The small molecule below binds the protein below.
Small molecule (SMILES): CC(=O)N[C@@H]1[C@@H](O)[C@H](O)[C@@H](CO)O[C@H]1O

Binding-site contacts:
Ligand atom O7 contacts residue ASN324 of chain 1.C at 3.7 Å.
Ligand atom C3 contacts residue ASN324 of chain 1.C at 3.8 Å.
Ligand atom C4 contacts residue ASN324 of chain 1.C at 3.9 Å.
Ligand atom O6 contacts residue ASN324 of chain 1.C at 4.0 Å.
Ligand atom C2 contacts residue ASN324 of chain 1.C at 2.6 Å.
Ligand atom O5 contacts residue ASN324 of chain 1.C at 1.7 Å (h-bond).
Ligand atom C5 contacts residue ASN324 of chain 1.C at 3.1 Å.
Ligand atom C1 contacts residue ASN324 of chain 1.C at 1.4 Å.
Ligand atom N2 contacts residue ASN324 of chain 1.C at 3.4 Å (h-bond).
Ligand atom C7 contacts residue ASN324 of chain 1.C at 3.8 Å.
Ligand atom C6 contacts residue ASN324 of chain 1.C at 4.0 Å.

Sequence of chain 1.C:
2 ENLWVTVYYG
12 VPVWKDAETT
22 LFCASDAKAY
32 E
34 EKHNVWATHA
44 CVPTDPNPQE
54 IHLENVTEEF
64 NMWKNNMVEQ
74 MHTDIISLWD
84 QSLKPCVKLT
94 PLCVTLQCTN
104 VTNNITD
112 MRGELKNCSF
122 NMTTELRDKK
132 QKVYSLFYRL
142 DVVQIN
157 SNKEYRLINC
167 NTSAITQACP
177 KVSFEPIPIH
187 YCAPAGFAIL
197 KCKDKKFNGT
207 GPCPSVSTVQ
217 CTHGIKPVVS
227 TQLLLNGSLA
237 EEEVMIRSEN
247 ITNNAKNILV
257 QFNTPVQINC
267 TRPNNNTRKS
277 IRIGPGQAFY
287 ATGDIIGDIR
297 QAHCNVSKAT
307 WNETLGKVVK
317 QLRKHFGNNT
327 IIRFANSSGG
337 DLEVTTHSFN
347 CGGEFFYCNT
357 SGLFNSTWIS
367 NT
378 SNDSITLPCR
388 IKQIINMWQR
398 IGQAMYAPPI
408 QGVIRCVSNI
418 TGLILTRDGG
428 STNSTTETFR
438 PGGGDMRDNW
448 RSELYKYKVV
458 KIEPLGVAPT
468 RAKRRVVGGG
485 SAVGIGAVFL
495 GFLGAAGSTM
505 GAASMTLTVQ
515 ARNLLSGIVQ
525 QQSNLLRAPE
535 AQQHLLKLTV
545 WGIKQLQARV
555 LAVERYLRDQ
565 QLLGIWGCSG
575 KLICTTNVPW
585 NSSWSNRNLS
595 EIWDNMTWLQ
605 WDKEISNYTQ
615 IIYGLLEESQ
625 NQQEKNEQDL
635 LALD